The small molecule below binds the protein below.
Small molecule (SMILES): CC(=O)N[C@@H]1[C@@H](O)[C@H](O)[C@@H](CO)O[C@H]1O

Sequence of chain 1.A:
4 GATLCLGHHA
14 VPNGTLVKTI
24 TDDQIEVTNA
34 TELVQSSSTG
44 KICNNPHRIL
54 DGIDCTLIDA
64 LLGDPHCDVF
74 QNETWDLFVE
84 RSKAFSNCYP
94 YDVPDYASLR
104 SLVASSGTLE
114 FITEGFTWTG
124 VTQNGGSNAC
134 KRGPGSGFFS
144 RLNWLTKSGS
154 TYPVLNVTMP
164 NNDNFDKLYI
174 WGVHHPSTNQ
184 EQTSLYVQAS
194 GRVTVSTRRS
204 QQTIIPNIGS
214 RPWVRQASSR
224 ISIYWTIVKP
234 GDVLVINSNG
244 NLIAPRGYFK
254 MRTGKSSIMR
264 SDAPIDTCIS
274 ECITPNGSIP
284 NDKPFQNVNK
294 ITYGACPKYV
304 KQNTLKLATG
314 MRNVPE

Binding-site contacts:
Ligand atom C5 contacts residue ASN32 of chain 1.A at 3.5 Å.
Ligand atom O7 contacts residue VAL14 of chain 1.A at 4.4 Å.
Ligand atom C3 contacts residue ASN32 of chain 1.A at 3.7 Å.
Ligand atom C2 contacts residue ASN32 of chain 1.A at 2.5 Å.
Ligand atom C7 contacts residue THR31 of chain 1.A at 4.2 Å.
Ligand atom C1 contacts residue ASN32 of chain 1.A at 1.4 Å.
Ligand atom O5 contacts residue ASN32 of chain 1.A at 2.4 Å (h-bond).
Ligand atom C7 contacts residue ASN32 of chain 1.A at 3.0 Å.
Ligand atom O7 contacts residue THR31 of chain 1.A at 3.5 Å (h-bond).
Ligand atom C4 contacts residue ASN32 of chain 1.A at 4.1 Å.
Ligand atom O7 contacts residue ASN32 of chain 1.A at 3.6 Å.
Ligand atom O6 contacts residue ALA33 of chain 1.A at 4.0 Å.
Ligand atom C8 contacts residue ASN32 of chain 1.A at 3.3 Å.
Ligand atom N2 contacts residue ASN32 of chain 1.A at 2.5 Å (h-bond).